A small-molecule ligand and the protein it binds are described below.
Small molecule (SMILES): O=C(c1ccc(O)cc1O)N1Cc2ccccc2C1

Binding-site contacts:
Ligand atom O6 contacts residue THR177 of chain 1.B at 2.6 Å (h-bond).
Ligand atom C2 contacts residue THR177 of chain 1.B at 3.5 Å.
Ligand atom C18 contacts residue VAL179 of chain 1.B at 4.1 Å (hydrophobic).
Ligand atom O14 contacts residue SER45 of chain 1.B at 3.9 Å.
Ligand atom C9 contacts residue ASN44 of chain 1.B at 4.0 Å.
Ligand atom C13 contacts residue THR177 of chain 1.B at 3.9 Å.
Ligand atom C13 contacts residue ASP86 of chain 1.B at 3.4 Å.
Ligand atom C12 contacts residue ASP47 of chain 1.B at 3.6 Å.
Ligand atom C4 contacts residue ALA48 of chain 1.B at 3.7 Å (hydrophobic).
Ligand atom C3 contacts residue GLY90 of chain 1.B at 3.7 Å.
Ligand atom O14 contacts residue ALA48 of chain 1.B at 3.5 Å.
Ligand atom C3 contacts residue ILE89 of chain 1.B at 3.7 Å (hydrophobic).
Ligand atom O14 contacts residue ASP86 of chain 1.B at 2.6 Å (salt-bridge).
Ligand atom O14 contacts residue ASN44 of chain 1.B at 4.0 Å.
Ligand atom C8 contacts residue ALA48 of chain 1.B at 3.9 Å (hydrophobic).
Ligand atom O19 contacts residue ASN44 of chain 1.B at 3.6 Å.
Ligand atom C16 contacts residue LYS51 of chain 1.B at 3.6 Å.
Ligand atom C18 contacts residue ASN44 of chain 1.B at 3.5 Å.
Ligand atom O19 contacts residue LEU41 of chain 1.B at 3.9 Å.
Ligand atom C13 contacts residue ASN44 of chain 1.B at 3.9 Å.
Ligand atom C17 contacts residue ASP47 of chain 1.B at 4.0 Å.
Ligand atom C10 contacts residue MET91 of chain 1.B at 3.9 Å (hydrophobic).
Ligand atom C12 contacts residue ALA48 of chain 1.B at 4.0 Å (hydrophobic).
Ligand atom O14 contacts residue THR177 of chain 1.B at 3.4 Å.
Ligand atom O6 contacts residue MET91 of chain 1.B at 3.3 Å.
Ligand atom N1 contacts residue ALA48 of chain 1.B at 3.5 Å.
Ligand atom C9 contacts residue ASP86 of chain 1.B at 3.5 Å.
Ligand atom C4 contacts residue ASN44 of chain 1.B at 3.5 Å.
Ligand atom C5 contacts residue THR177 of chain 1.B at 3.8 Å.
Ligand atom O6 contacts residue GLY90 of chain 1.B at 3.7 Å.
Ligand atom C2 contacts residue MET91 of chain 1.B at 3.9 Å (hydrophobic).
Ligand atom O19 contacts residue VAL179 of chain 1.B at 3.6 Å.
Ligand atom C9 contacts residue THR177 of chain 1.B at 3.6 Å.
Ligand atom C11 contacts residue LYS51 of chain 1.B at 3.7 Å.
Ligand atom C15 contacts residue ASN44 of chain 1.B at 3.8 Å.
Ligand atom C11 contacts residue ILE89 of chain 1.B at 3.6 Å (hydrophobic).
Ligand atom C3 contacts residue ALA48 of chain 1.B at 3.6 Å (hydrophobic).
Ligand atom C7 contacts residue ILE89 of chain 1.B at 3.9 Å (hydrophobic).
Ligand atom C13 contacts residue SER45 of chain 1.B at 3.7 Å.
Ligand atom C7 contacts residue ALA48 of chain 1.B at 3.8 Å (hydrophobic).

Sequence of chain 1.B:
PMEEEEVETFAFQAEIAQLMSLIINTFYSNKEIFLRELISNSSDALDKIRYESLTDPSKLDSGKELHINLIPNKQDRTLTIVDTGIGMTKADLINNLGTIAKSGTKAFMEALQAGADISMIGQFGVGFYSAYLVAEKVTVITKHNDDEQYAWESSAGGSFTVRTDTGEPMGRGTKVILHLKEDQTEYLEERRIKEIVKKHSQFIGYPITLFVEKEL